Binding-site contacts:
Ligand atom OP1 contacts residue TYR153 of chain 5.A at 2.6 Å (h-bond).
Ligand atom O3' contacts residue CYS19 of chain 5.A at 3.1 Å (h-bond).
Ligand atom C3' contacts residue SER98 of chain 5.A at 3.4 Å.
Ligand atom OP1 contacts residue LYS155 of chain 5.A at 3.5 Å.
Ligand atom O5' contacts residue HIS94 of chain 5.A at 3.4 Å.
Ligand atom O3' contacts residue SER98 of chain 5.A at 3.4 Å (h-bond).
Ligand atom O4 contacts residue GLU106 of chain 5.A at 2.6 Å (salt-bridge).
Ligand atom OP1 contacts residue ARG91 of chain 5.A at 2.8 Å (salt-bridge).
Ligand atom C2' contacts residue HIS104 of chain 5.A at 3.3 Å.
Ligand atom O2 contacts residue ALA105 of chain 5.A at 3.0 Å (h-bond).
Ligand atom P contacts residue SER95 of chain 5.A at 3.5 Å.
Ligand atom O4' contacts residue VAL24 of chain 5.A at 3.6 Å.
Ligand atom O4 contacts residue CYS132 of chain 5.A at 2.9 Å (h-bond).
Ligand atom N1 contacts residue VAL24 of chain 5.A at 3.6 Å.
Ligand atom C4 contacts residue ZN1 of chain 5.B at 3.3 Å.
Ligand atom OP3 contacts residue SER21 of chain 5.A at 2.7 Å (h-bond).
Ligand atom O4 contacts residue HIS104 of chain 5.A at 3.6 Å (h-bond).
Ligand atom O5' contacts residue SER21 of chain 5.A at 3.3 Å (h-bond).
Ligand atom P contacts residue HIS94 of chain 5.A at 3.6 Å.
Ligand atom C5' contacts residue TYR153 of chain 5.A at 3.4 Å (hydrophobic).
Ligand atom OP2 contacts residue SER95 of chain 5.A at 3.0 Å (h-bond).
Ligand atom C4 contacts residue GLU106 of chain 5.A at 3.1 Å.
Ligand atom OP3 contacts residue ARG91 of chain 5.A at 3.2 Å (salt-bridge).
Ligand atom O2 contacts residue ASN40 of chain 5.A at 3.4 Å.
Ligand atom OP3 contacts residue SER95 of chain 5.A at 3.4 Å (h-bond).
Ligand atom C2 contacts residue HIS104 of chain 5.A at 3.6 Å.
Ligand atom N3 contacts residue VAL24 of chain 5.A at 3.6 Å.
Ligand atom C6 contacts residue HIS104 of chain 5.A at 3.6 Å.
Ligand atom O4 contacts residue ZN1 of chain 5.B at 2.2 Å.
Ligand atom OP2 contacts residue HIS94 of chain 5.A at 3.6 Å.
Ligand atom OP3 contacts residue HIS94 of chain 5.A at 2.8 Å (h-bond).
Ligand atom N3 contacts residue GLU106 of chain 5.A at 2.8 Å (salt-bridge).
Ligand atom P contacts residue TYR153 of chain 5.A at 3.6 Å.
Ligand atom O2 contacts residue HIS104 of chain 5.A at 3.1 Å.
Ligand atom O3' contacts residue ASN40 of chain 5.A at 2.9 Å (h-bond).
Ligand atom O4' contacts residue ASN40 of chain 5.A at 3.6 Å (h-bond).
Ligand atom O4 contacts residue PRO131 of chain 5.A at 3.3 Å.
Ligand atom O3' contacts residue GLU102 of chain 5.A at 3.5 Å (salt-bridge).
Ligand atom C2 contacts residue VAL24 of chain 5.A at 3.5 Å (hydrophobic).
Ligand atom P contacts residue SER21 of chain 5.A at 3.5 Å.

Sequence of chain 5.A:
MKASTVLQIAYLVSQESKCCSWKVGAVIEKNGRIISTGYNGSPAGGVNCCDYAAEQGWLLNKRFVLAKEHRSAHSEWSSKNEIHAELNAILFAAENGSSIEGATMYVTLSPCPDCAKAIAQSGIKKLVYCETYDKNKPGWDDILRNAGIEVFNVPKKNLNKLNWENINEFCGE

The protein below binds the small molecule below.
Small molecule (SMILES): O=C1N[C@H](O)C=CN1[C@H]1C[C@H](O)[C@@H](COP(=O)(O)O)O1